Sequence of chain 1.A:
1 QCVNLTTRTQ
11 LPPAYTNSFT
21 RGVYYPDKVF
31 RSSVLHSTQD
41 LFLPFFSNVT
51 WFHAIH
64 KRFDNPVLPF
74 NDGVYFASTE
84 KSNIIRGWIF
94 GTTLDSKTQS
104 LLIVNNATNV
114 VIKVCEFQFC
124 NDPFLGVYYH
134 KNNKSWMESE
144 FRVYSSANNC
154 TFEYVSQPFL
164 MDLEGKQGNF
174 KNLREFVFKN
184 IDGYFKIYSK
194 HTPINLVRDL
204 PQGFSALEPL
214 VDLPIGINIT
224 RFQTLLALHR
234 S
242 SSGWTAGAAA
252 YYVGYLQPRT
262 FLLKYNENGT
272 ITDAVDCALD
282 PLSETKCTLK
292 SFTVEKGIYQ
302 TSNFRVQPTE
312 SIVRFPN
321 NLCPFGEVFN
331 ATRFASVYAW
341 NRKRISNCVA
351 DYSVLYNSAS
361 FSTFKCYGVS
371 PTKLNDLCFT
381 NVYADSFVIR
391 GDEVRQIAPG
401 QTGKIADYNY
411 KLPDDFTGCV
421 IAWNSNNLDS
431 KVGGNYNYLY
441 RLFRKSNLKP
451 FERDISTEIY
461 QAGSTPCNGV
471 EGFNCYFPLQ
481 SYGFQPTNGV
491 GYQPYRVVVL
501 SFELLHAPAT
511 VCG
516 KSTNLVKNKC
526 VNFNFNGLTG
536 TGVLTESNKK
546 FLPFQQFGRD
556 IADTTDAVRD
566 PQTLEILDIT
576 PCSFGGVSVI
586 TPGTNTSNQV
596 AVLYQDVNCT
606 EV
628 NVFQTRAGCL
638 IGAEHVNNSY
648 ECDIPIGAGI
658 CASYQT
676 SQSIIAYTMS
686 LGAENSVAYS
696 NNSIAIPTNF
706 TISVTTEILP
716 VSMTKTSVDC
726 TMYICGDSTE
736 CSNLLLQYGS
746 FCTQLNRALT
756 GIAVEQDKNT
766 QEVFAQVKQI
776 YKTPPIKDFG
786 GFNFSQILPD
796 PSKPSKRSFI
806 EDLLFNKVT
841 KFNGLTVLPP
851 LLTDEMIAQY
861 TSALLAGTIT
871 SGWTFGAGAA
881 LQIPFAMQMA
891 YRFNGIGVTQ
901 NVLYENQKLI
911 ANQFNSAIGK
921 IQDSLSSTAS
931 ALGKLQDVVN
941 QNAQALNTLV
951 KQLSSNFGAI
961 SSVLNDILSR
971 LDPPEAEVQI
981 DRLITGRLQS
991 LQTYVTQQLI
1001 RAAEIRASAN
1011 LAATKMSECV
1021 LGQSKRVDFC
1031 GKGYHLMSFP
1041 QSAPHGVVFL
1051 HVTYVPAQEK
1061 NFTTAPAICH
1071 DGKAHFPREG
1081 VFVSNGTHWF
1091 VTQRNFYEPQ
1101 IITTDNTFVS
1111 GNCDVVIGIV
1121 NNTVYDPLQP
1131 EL

Binding-site contacts:
Ligand atom O7 contacts residue ASN269 of chain 1.B at 3.2 Å (h-bond).
Ligand atom C1 contacts residue ASN269 of chain 1.B at 1.4 Å.
Ligand atom O5 contacts residue ASN269 of chain 1.B at 2.4 Å (h-bond).
Ligand atom C4 contacts residue ASN269 of chain 1.B at 4.2 Å.
Ligand atom C7 contacts residue ASN267 of chain 1.B at 4.0 Å.
Ligand atom C5 contacts residue LYS545 of chain 1.A at 4.2 Å.
Ligand atom C2 contacts residue ASN269 of chain 1.B at 2.4 Å.
Ligand atom C8 contacts residue ASN267 of chain 1.B at 3.8 Å.
Ligand atom N2 contacts residue GLU268 of chain 1.B at 4.1 Å.
Ligand atom O7 contacts residue ASN267 of chain 1.B at 3.2 Å (h-bond).
Ligand atom C8 contacts residue GLU268 of chain 1.B at 3.8 Å.
Ligand atom C1 contacts residue LYS545 of chain 1.A at 3.6 Å.
Ligand atom C6 contacts residue LYS545 of chain 1.A at 4.2 Å.
Ligand atom O5 contacts residue LYS545 of chain 1.A at 3.0 Å (salt-bridge).
Ligand atom C7 contacts residue ASN269 of chain 1.B at 3.2 Å.
Ligand atom C8 contacts residue ASN269 of chain 1.B at 4.4 Å.
Ligand atom C3 contacts residue ASN269 of chain 1.B at 3.8 Å.
Ligand atom C5 contacts residue ASN269 of chain 1.B at 3.7 Å.
Ligand atom N2 contacts residue ASN269 of chain 1.B at 2.9 Å (h-bond).

This protein binds this small molecule.
Small molecule (SMILES): CC(=O)N[C@@H]1[C@@H](O)[C@H](O)[C@@H](CO)O[C@H]1O

Sequence of chain 1.B:
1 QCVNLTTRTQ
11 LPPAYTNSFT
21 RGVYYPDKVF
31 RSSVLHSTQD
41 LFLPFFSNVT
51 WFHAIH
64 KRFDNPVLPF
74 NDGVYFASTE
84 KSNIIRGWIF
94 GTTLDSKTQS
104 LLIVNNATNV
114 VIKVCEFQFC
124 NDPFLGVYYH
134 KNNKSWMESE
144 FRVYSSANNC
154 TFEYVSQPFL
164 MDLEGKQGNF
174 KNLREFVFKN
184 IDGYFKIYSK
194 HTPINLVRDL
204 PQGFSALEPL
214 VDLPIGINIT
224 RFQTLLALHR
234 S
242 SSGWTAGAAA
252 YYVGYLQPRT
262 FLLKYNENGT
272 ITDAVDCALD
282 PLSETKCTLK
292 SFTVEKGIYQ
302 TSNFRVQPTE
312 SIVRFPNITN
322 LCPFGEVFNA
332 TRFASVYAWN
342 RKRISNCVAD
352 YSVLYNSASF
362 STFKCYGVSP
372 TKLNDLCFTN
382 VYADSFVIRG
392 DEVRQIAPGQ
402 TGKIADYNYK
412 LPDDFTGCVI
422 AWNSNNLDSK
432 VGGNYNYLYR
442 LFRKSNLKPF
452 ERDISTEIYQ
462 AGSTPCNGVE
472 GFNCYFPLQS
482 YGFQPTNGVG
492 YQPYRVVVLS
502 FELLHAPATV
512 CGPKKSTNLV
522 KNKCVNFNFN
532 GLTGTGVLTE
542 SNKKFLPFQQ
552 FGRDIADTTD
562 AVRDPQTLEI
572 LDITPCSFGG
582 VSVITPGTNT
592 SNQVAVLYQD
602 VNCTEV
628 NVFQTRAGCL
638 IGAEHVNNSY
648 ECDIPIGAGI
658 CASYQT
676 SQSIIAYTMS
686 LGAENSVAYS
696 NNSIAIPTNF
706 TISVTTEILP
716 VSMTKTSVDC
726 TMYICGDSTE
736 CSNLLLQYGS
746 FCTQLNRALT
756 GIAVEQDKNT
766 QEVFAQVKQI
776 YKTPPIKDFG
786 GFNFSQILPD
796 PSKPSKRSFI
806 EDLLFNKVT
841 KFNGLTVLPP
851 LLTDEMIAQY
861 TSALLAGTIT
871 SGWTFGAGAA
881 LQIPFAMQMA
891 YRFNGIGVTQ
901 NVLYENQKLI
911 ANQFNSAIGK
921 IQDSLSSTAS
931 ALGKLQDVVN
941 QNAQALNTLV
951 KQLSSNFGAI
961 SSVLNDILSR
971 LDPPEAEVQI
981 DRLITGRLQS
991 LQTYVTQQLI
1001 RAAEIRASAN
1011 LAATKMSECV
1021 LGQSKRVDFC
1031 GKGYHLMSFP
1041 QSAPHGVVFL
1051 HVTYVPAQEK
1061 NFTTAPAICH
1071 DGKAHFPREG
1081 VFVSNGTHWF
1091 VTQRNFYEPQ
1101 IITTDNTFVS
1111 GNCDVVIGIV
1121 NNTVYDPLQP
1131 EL